Binding-site contacts:
Ligand atom C4 contacts residue MET260 of chain 1.A at 3.6 Å (hydrophobic).
Ligand atom N1 contacts residue GLY261 of chain 1.A at 3.6 Å.
Ligand atom N contacts residue ALA232 of chain 1.A at 2.8 Å (h-bond).
Ligand atom N4 contacts residue MET260 of chain 1.A at 4.0 Å.
Ligand atom C contacts residue TYR106 of chain 1.A at 3.8 Å (hydrophobic).
Ligand atom C4 contacts residue ASP102 of chain 1.A at 3.8 Å.
Ligand atom N2 contacts residue CYS158 of chain 1.A at 3.7 Å.
Ligand atom C7 contacts residue TYR106 of chain 1.A at 3.8 Å (hydrophobic).
Ligand atom N contacts residue TYR106 of chain 1.A at 3.6 Å (h-bond).
Ligand atom N3 contacts residue ASP156 of chain 1.A at 2.6 Å (salt-bridge).
Ligand atom C1 contacts residue TYR106 of chain 1.A at 3.6 Å (hydrophobic).
Ligand atom N1 contacts residue TYR106 of chain 1.A at 3.6 Å.
Ligand atom N4 contacts residue ALA232 of chain 1.A at 3.6 Å.
Ligand atom C5 contacts residue TYR106 of chain 1.A at 3.9 Å (hydrophobic).
Ligand atom C3 contacts residue ASP102 of chain 1.A at 3.8 Å.
Ligand atom C contacts residue GLY261 of chain 1.A at 3.5 Å.
Ligand atom C1 contacts residue ALA232 of chain 1.A at 3.6 Å (hydrophobic).
Ligand atom N3 contacts residue CYS158 of chain 1.A at 3.6 Å (h-bond).
Ligand atom C4 contacts residue TYR106 of chain 1.A at 3.5 Å (hydrophobic).
Ligand atom C3 contacts residue MET260 of chain 1.A at 3.9 Å (hydrophobic).
Ligand atom C6 contacts residue GLN203 of chain 1.A at 4.0 Å.
Ligand atom C2 contacts residue TYR106 of chain 1.A at 3.7 Å (hydrophobic).
Ligand atom C3 contacts residue TYR106 of chain 1.A at 3.6 Å (hydrophobic).
Ligand atom C contacts residue ALA232 of chain 1.A at 3.7 Å (hydrophobic).
Ligand atom C8 contacts residue TYR106 of chain 1.A at 3.6 Å (hydrophobic).
Ligand atom N2 contacts residue MET260 of chain 1.A at 3.8 Å.
Ligand atom N4 contacts residue TYR106 of chain 1.A at 3.6 Å.
Ligand atom O contacts residue GLY229 of chain 1.A at 3.5 Å.
Ligand atom O contacts residue GLN203 of chain 1.A at 3.1 Å (h-bond).
Ligand atom O contacts residue GLY230 of chain 1.A at 3.2 Å (h-bond).
Ligand atom O contacts residue CYS158 of chain 1.A at 3.9 Å.
Ligand atom C1 contacts residue GLY261 of chain 1.A at 3.8 Å.
Ligand atom C6 contacts residue CYS158 of chain 1.A at 3.9 Å (hydrophobic).
Ligand atom N3 contacts residue GLN203 of chain 1.A at 3.4 Å (h-bond).
Ligand atom C8 contacts residue LEU231 of chain 1.A at 3.9 Å (hydrophobic).
Ligand atom N4 contacts residue LEU231 of chain 1.A at 3.0 Å (h-bond).
Ligand atom N3 contacts residue ILE201 of chain 1.A at 3.3 Å.
Ligand atom N contacts residue GLY261 of chain 1.A at 3.8 Å.
Ligand atom C1 contacts residue LEU231 of chain 1.A at 4.0 Å (hydrophobic).
Ligand atom C6 contacts residue MET260 of chain 1.A at 4.0 Å (hydrophobic).

Sequence of chain 1.A:
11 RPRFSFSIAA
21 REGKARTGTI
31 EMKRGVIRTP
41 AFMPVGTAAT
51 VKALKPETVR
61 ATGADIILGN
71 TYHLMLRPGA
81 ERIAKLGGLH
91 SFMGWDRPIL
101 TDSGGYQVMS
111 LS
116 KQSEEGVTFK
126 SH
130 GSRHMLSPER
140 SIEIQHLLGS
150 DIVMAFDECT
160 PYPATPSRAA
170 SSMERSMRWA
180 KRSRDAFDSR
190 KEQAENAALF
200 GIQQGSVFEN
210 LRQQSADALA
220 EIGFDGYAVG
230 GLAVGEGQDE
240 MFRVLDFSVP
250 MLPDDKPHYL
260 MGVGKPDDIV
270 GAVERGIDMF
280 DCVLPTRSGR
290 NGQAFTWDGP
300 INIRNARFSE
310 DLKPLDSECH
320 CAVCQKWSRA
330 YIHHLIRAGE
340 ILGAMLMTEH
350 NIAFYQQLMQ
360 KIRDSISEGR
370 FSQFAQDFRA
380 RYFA

The protein below binds the small molecule below.
Small molecule (SMILES): CNc1nc2cc(C(=O)NN)ccc2[nH]1